Binding-site contacts:
Ligand atom C7 contacts residue ASN133 of chain 1.D at 2.9 Å.
Ligand atom O7 contacts residue ASN133 of chain 1.D at 2.8 Å (h-bond).
Ligand atom C4 contacts residue ASN133 of chain 1.D at 4.1 Å.
Ligand atom C2 contacts residue ASN133 of chain 1.D at 2.3 Å.
Ligand atom O5 contacts residue ASN133 of chain 1.D at 2.4 Å (h-bond).
Ligand atom C7 contacts residue TYR134 of chain 1.D at 4.5 Å (hydrophobic).
Ligand atom N2 contacts residue ASN133 of chain 1.D at 2.7 Å (h-bond).
Ligand atom C3 contacts residue ASN133 of chain 1.D at 3.6 Å.
Ligand atom C8 contacts residue GLU130 of chain 1.D at 4.0 Å.
Ligand atom C8 contacts residue TYR134 of chain 1.D at 4.1 Å (hydrophobic).
Ligand atom C1 contacts residue ASN133 of chain 1.D at 1.3 Å.
Ligand atom O7 contacts residue TYR134 of chain 1.D at 3.9 Å.
Ligand atom C5 contacts residue ASN133 of chain 1.D at 3.6 Å.
Ligand atom C8 contacts residue ASN133 of chain 1.D at 4.1 Å.

The protein below binds the small molecule below.
Small molecule (SMILES): CC(=O)N[C@@H]1[C@@H](O)[C@H](O)[C@@H](CO)O[C@H]1O

Sequence of chain 1.D:
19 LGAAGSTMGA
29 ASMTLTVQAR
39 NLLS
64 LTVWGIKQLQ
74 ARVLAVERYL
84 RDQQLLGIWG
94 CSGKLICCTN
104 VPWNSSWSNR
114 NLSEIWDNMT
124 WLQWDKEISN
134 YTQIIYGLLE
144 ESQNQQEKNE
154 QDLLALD